Sequence of chain 1.H:
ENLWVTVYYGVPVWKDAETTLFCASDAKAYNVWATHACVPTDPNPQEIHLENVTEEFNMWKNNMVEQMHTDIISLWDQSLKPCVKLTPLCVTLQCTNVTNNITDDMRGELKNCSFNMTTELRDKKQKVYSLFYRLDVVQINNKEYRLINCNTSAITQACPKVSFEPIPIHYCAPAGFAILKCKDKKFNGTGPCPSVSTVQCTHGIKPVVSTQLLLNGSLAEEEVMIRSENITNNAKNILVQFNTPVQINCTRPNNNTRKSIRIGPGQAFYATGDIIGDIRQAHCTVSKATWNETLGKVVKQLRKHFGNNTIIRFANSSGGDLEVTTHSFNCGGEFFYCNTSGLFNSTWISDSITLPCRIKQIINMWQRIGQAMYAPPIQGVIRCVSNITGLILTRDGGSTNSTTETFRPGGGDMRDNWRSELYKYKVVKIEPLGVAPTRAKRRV

The protein below binds the small molecule below.
Small molecule (SMILES): CC(=O)N[C@@H]1[C@@H](O)[C@H](O)[C@@H](CO)O[C@H]1O

Binding-site contacts:
Ligand atom O7 contacts residue THR227 of chain 1.H at 3.4 Å (h-bond).
Ligand atom O3 contacts residue ASN225 of chain 1.H at 3.4 Å (h-bond).
Ligand atom O3 contacts residue THR227 of chain 1.H at 3.5 Å (h-bond).
Ligand atom C5 contacts residue ASN225 of chain 1.H at 3.6 Å.
Ligand atom C6 contacts residue HIS342 of chain 1.H at 3.5 Å.
Ligand atom O6 contacts residue GLU266 of chain 1.H at 4.1 Å.
Ligand atom C2 contacts residue THR227 of chain 1.H at 4.3 Å.
Ligand atom C3 contacts residue THR227 of chain 1.H at 4.1 Å.
Ligand atom O7 contacts residue GLY228 of chain 1.H at 3.4 Å.
Ligand atom C5 contacts residue HIS342 of chain 1.H at 3.7 Å.
Ligand atom C3 contacts residue ASN225 of chain 1.H at 3.5 Å.
Ligand atom C4 contacts residue ASN225 of chain 1.H at 4.2 Å.
Ligand atom O5 contacts residue ASN225 of chain 1.H at 2.3 Å (h-bond).
Ligand atom C1 contacts residue ASN225 of chain 1.H at 1.4 Å.
Ligand atom O5 contacts residue HIS342 of chain 1.H at 3.8 Å.
Ligand atom N2 contacts residue ASN225 of chain 1.H at 3.6 Å.
Ligand atom C7 contacts residue THR227 of chain 1.H at 4.3 Å.
Ligand atom C2 contacts residue ASN225 of chain 1.H at 2.5 Å.